Sequence of chain 1.A:
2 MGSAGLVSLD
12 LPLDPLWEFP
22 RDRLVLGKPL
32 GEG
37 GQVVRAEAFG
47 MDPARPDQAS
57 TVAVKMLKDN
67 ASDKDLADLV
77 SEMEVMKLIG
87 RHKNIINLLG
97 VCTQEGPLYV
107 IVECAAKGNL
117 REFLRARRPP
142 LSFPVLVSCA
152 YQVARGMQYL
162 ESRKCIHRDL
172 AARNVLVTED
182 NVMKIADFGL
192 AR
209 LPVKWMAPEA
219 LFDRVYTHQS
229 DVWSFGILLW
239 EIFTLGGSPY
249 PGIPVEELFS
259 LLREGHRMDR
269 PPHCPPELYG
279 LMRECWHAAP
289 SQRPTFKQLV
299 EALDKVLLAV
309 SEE

Binding-site contacts:
Ligand atom C22 contacts residue ILE167 of chain 1.A at 3.2 Å (hydrophobic).
Ligand atom C25 contacts residue ILE167 of chain 1.A at 3.5 Å (hydrophobic).
Ligand atom C11 contacts residue VAL108 of chain 1.A at 3.5 Å (hydrophobic).
Ligand atom C4 contacts residue VAL108 of chain 1.A at 3.4 Å (hydrophobic).
Ligand atom N2 contacts residue GLU78 of chain 1.A at 3.0 Å (salt-bridge).
Ligand atom C5 contacts residue VAL108 of chain 1.A at 3.4 Å (hydrophobic).
Ligand atom C14 contacts residue GLU78 of chain 1.A at 3.5 Å.
Ligand atom F2 contacts residue ILE85 of chain 1.A at 3.2 Å.
Ligand atom N4 contacts residue HIS168 of chain 1.A at 3.0 Å (h-bond).
Ligand atom C24 contacts residue ASP188 of chain 1.A at 3.3 Å.
Ligand atom F1 contacts residue ILE91 of chain 1.A at 3.5 Å.
Ligand atom C21 contacts residue CYS166 of chain 1.A at 3.4 Å (hydrophobic).
Ligand atom C1 contacts residue ALA59 of chain 1.A at 3.4 Å (hydrophobic).
Ligand atom N81 contacts residue PHE189 of chain 1.A at 3.4 Å.
Ligand atom C1 contacts residue LEU177 of chain 1.A at 3.6 Å (hydrophobic).
Ligand atom C25 contacts residue HIS168 of chain 1.A at 3.5 Å.
Ligand atom N1 contacts residue ALA111 of chain 1.A at 3.1 Å (h-bond).
Ligand atom C23 contacts residue ASP188 of chain 1.A at 3.5 Å.
Ligand atom C2 contacts residue LEU177 of chain 1.A at 3.5 Å (hydrophobic).
Ligand atom C7 contacts residue LYS61 of chain 1.A at 3.5 Å.
Ligand atom N4 contacts residue ILE167 of chain 1.A at 3.1 Å (h-bond).
Ligand atom F3 contacts residue HIS168 of chain 1.A at 3.1 Å.
Ligand atom C21 contacts residue ILE167 of chain 1.A at 3.5 Å (hydrophobic).
Ligand atom O1 contacts residue ASP188 of chain 1.A at 2.7 Å (salt-bridge).
Ligand atom C11 contacts residue ALA59 of chain 1.A at 3.5 Å (hydrophobic).
Ligand atom C23 contacts residue HIS168 of chain 1.A at 3.2 Å.
Ligand atom N2 contacts residue MET82 of chain 1.A at 3.3 Å (h-bond).
Ligand atom C11 contacts residue LYS61 of chain 1.A at 3.4 Å.
Ligand atom C1 contacts residue ALA111 of chain 1.A at 3.6 Å (hydrophobic).
Ligand atom C6 contacts residue VAL108 of chain 1.A at 3.4 Å (hydrophobic).
Ligand atom C8 contacts residue GLU78 of chain 1.A at 3.4 Å.
Ligand atom F1 contacts residue ALA187 of chain 1.A at 3.5 Å.
Ligand atom F1 contacts residue ILE186 of chain 1.A at 2.9 Å.
Ligand atom C2 contacts residue ALA59 of chain 1.A at 3.6 Å (hydrophobic).
Ligand atom C24 contacts residue HIS168 of chain 1.A at 3.5 Å.
Ligand atom F3 contacts residue ALA187 of chain 1.A at 3.5 Å.
Ligand atom C1 contacts residue GLU109 of chain 1.A at 3.5 Å.
Ligand atom C12 contacts residue ASP188 of chain 1.A at 3.5 Å.
Ligand atom O1 contacts residue ALA187 of chain 1.A at 3.3 Å.
Ligand atom C12 contacts residue GLU78 of chain 1.A at 3.6 Å.

A protein and the small-molecule ligand that binds it are described below.
Small molecule (SMILES): Cc1ccc(C(=O)Nc2ccc(CN3CCN(C)CC3)c(C(F)(F)F)c2)cc1C#Cc1cnc2cccnn12